Binding-site contacts:
Ligand atom O21 contacts residue GLU58 of chain 1.A at 4.0 Å.
Ligand atom C1 contacts residue PHE6 of chain 1.A at 4.0 Å (hydrophobic).
Ligand atom C17 contacts residue ARG57 of chain 1.A at 3.9 Å.
Ligand atom O12 contacts residue VAL52 of chain 1.A at 4.4 Å.
Ligand atom C1 contacts residue VAL56 of chain 1.A at 3.7 Å (hydrophobic).
Ligand atom O20 contacts residue LYS53 of chain 1.A at 3.7 Å.
Ligand atom C7 contacts residue PHE6 of chain 1.A at 3.6 Å (hydrophobic).
Ligand atom C9 contacts residue PHE22 of chain 1.A at 4.1 Å (hydrophobic).
Ligand atom C19 contacts residue VAL52 of chain 1.A at 4.2 Å (hydrophobic).
Ligand atom C8 contacts residue PHE22 of chain 1.A at 4.0 Å (hydrophobic).
Ligand atom C2 contacts residue VAL56 of chain 1.A at 3.9 Å (hydrophobic).
Ligand atom C4 contacts residue PHE6 of chain 1.A at 3.7 Å (hydrophobic).
Ligand atom C6 contacts residue PHE6 of chain 1.A at 4.4 Å (hydrophobic).
Ligand atom C15 contacts residue LYS53 of chain 1.A at 3.8 Å.
Ligand atom C16 contacts residue VAL56 of chain 1.A at 4.3 Å (hydrophobic).
Ligand atom C4 contacts residue PHE22 of chain 1.A at 3.9 Å (hydrophobic).
Ligand atom O14 contacts residue VAL56 of chain 1.A at 3.7 Å.
Ligand atom C7 contacts residue PHE22 of chain 1.A at 3.5 Å (hydrophobic).
Ligand atom O14 contacts residue VAL52 of chain 1.A at 3.6 Å.
Ligand atom O22 contacts residue PHE6 of chain 1.A at 3.8 Å.
Ligand atom C6 contacts residue PHE22 of chain 1.A at 3.8 Å (hydrophobic).
Ligand atom C13 contacts residue ARG57 of chain 1.A at 4.4 Å.
Ligand atom C15 contacts residue VAL52 of chain 1.A at 4.0 Å (hydrophobic).
Ligand atom C13 contacts residue VAL56 of chain 1.A at 3.7 Å (hydrophobic).
Ligand atom C15 contacts residue VAL56 of chain 1.A at 3.5 Å (hydrophobic).
Ligand atom C19 contacts residue LYS53 of chain 1.A at 3.2 Å.
Ligand atom C17 contacts residue GLU58 of chain 1.A at 4.4 Å.
Ligand atom C18 contacts residue ARG57 of chain 1.A at 4.5 Å.
Ligand atom O22 contacts residue ARG57 of chain 1.A at 4.4 Å.
Ligand atom O22 contacts residue GLU58 of chain 1.A at 4.1 Å.
Ligand atom C18 contacts residue VAL56 of chain 1.A at 4.5 Å (hydrophobic).
Ligand atom O21 contacts residue ARG57 of chain 1.A at 4.2 Å.
Ligand atom C13 contacts residue VAL52 of chain 1.A at 4.4 Å (hydrophobic).
Ligand atom C17 contacts residue VAL56 of chain 1.A at 4.0 Å (hydrophobic).
Ligand atom C2 contacts residue VAL52 of chain 1.A at 4.0 Å (hydrophobic).

This protein binds this small molecule.
Small molecule (SMILES): OC[C@H]1O[C@H](O[C@H]2[C@H](O)[C@@H](O)[C@H](OCCCCC3CCCCC3)O[C@@H]2CO)[C@H](O)[C@@H](O)[C@@H]1O

Sequence of chain 1.A:
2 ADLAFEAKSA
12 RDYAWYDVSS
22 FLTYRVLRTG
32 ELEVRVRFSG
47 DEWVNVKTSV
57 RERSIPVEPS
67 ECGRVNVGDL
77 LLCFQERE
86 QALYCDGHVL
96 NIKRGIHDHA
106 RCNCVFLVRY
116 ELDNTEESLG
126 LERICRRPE